Sequence of chain 1.D:
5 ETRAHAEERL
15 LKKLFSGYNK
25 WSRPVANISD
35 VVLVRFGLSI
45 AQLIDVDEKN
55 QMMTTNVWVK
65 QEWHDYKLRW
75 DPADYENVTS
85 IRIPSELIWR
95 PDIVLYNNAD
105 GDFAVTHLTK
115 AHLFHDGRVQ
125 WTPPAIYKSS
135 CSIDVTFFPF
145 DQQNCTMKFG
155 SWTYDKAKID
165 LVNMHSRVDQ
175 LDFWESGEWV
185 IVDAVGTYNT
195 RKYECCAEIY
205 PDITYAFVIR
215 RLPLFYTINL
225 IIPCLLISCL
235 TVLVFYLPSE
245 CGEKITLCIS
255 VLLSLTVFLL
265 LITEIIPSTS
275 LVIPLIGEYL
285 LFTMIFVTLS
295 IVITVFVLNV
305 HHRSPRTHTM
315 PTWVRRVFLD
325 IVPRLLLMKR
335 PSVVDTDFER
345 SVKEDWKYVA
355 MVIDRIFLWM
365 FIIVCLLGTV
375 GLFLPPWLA

This protein binds this small molecule.
Small molecule (SMILES): CC(=O)N[C@@H]1[C@@H](O)[C@H](O)[C@@H](CO)O[C@H]1O

Binding-site contacts:
Ligand atom C7 contacts residue ASN81 of chain 1.D at 3.3 Å.
Ligand atom C3 contacts residue ASN81 of chain 1.D at 3.8 Å.
Ligand atom C2 contacts residue ASN81 of chain 1.D at 2.5 Å.
Ligand atom C4 contacts residue ASN81 of chain 1.D at 4.2 Å.
Ligand atom O6 contacts residue THR83 of chain 1.D at 3.6 Å (h-bond).
Ligand atom N2 contacts residue ASN81 of chain 1.D at 2.9 Å (h-bond).
Ligand atom O7 contacts residue ASN81 of chain 1.D at 3.3 Å (h-bond).
Ligand atom O5 contacts residue ASN81 of chain 1.D at 2.4 Å (h-bond).
Ligand atom C5 contacts residue ASN81 of chain 1.D at 3.6 Å.
Ligand atom C8 contacts residue ASN81 of chain 1.D at 4.4 Å.
Ligand atom C1 contacts residue ASN81 of chain 1.D at 1.4 Å.